Sequence of chain 1.A:
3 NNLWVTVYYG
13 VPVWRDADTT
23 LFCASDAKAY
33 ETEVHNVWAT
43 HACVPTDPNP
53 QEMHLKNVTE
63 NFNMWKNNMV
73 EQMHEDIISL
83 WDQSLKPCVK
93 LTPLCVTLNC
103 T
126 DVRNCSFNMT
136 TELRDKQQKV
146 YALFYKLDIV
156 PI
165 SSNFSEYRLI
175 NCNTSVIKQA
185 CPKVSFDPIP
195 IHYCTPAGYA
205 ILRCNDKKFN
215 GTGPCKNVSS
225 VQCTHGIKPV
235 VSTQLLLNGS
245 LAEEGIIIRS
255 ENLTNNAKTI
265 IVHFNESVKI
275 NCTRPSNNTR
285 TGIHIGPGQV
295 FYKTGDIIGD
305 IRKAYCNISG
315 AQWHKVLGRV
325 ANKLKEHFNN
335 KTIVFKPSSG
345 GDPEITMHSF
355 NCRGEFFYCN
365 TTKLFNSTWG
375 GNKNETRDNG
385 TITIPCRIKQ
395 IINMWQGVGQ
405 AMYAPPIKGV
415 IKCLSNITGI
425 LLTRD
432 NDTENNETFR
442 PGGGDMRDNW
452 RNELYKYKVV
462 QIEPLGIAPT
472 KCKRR

Binding-site contacts:
Ligand atom C8 contacts residue GLU170 of chain 1.A at 3.6 Å.
Ligand atom C5 contacts residue ASN101 of chain 1.A at 3.7 Å.
Ligand atom C8 contacts residue ASN101 of chain 1.A at 4.3 Å.
Ligand atom C8 contacts residue PHE168 of chain 1.A at 3.8 Å (hydrophobic).
Ligand atom C2 contacts residue ASN101 of chain 1.A at 2.5 Å.
Ligand atom N2 contacts residue ASN101 of chain 1.A at 2.9 Å (h-bond).
Ligand atom C4 contacts residue ASN101 of chain 1.A at 4.2 Å.
Ligand atom C7 contacts residue PHE168 of chain 1.A at 4.0 Å (hydrophobic).
Ligand atom C5 contacts residue PHE168 of chain 1.A at 4.4 Å (hydrophobic).
Ligand atom C7 contacts residue ASN101 of chain 1.A at 3.2 Å.
Ligand atom O7 contacts residue NAG1 of chain 1.DB at 3.5 Å.
Ligand atom O5 contacts residue ASN101 of chain 1.A at 2.4 Å (h-bond).
Ligand atom O7 contacts residue ASN101 of chain 1.A at 3.2 Å (h-bond).
Ligand atom O7 contacts residue PHE168 of chain 1.A at 3.5 Å.
Ligand atom O7 contacts residue NAG1 of chain 1.EB at 4.0 Å.
Ligand atom C3 contacts residue ASN101 of chain 1.A at 3.8 Å.
Ligand atom O6 contacts residue TYR146 of chain 1.A at 4.3 Å.
Ligand atom C1 contacts residue ASN101 of chain 1.A at 1.4 Å.

A small-molecule ligand and the protein it binds are described below.
Small molecule (SMILES): CC(=O)N[C@H]1[C@H](O[C@H]2[C@H](O)[C@@H](NC(C)=O)CO[C@@H]2CO)O[C@H](CO)[C@@H](O)[C@@H]1O